Sequence of chain 1.J:
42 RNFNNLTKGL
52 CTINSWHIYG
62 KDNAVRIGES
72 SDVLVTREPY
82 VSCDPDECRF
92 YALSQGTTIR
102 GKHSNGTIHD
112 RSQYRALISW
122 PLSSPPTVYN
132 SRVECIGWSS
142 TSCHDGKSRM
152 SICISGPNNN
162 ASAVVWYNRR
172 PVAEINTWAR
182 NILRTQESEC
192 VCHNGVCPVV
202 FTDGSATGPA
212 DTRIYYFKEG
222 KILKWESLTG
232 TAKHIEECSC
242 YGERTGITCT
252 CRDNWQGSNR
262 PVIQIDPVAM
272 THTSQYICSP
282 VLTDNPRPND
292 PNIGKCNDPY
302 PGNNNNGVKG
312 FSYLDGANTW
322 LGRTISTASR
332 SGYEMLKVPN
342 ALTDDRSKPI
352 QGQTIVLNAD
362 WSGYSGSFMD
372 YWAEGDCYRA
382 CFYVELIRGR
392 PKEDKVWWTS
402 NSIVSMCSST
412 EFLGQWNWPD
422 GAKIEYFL

Binding-site contacts:
Ligand atom C1 contacts residue ASN161 of chain 1.J at 1.4 Å.
Ligand atom N2 contacts residue GLY353 of chain 1.G at 4.1 Å.
Ligand atom O6 contacts residue LYS349 of chain 1.G at 3.4 Å (salt-bridge).
Ligand atom O4 contacts residue GLU335 of chain 1.G at 2.9 Å (salt-bridge).
Ligand atom O2 contacts residue ILE351 of chain 1.G at 2.8 Å (h-bond).
Ligand atom O5 contacts residue GLN416 of chain 1.G at 3.9 Å.
Ligand atom O4 contacts residue GLY353 of chain 1.G at 3.9 Å.
Ligand atom O2 contacts residue GLY353 of chain 1.G at 3.8 Å.
Ligand atom C6 contacts residue ASP291 of chain 1.G at 3.9 Å.
Ligand atom C4 contacts residue ASN161 of chain 1.J at 4.1 Å.
Ligand atom C4 contacts residue GLU335 of chain 1.G at 3.7 Å.
Ligand atom N2 contacts residue ASN161 of chain 1.J at 2.8 Å (h-bond).
Ligand atom O6 contacts residue GLN416 of chain 1.G at 3.8 Å.
Ligand atom O5 contacts residue GLY415 of chain 1.G at 3.5 Å.
Ligand atom C2 contacts residue ILE351 of chain 1.G at 3.5 Å (hydrophobic).
Ligand atom O3 contacts residue GLN352 of chain 1.G at 3.5 Å.
Ligand atom O3 contacts residue ARG324 of chain 1.G at 2.8 Å (salt-bridge).
Ligand atom O3 contacts residue GLY353 of chain 1.G at 3.1 Å (h-bond).
Ligand atom C3 contacts residue GLY353 of chain 1.G at 3.4 Å.
Ligand atom C3 contacts residue ARG324 of chain 1.G at 3.5 Å.
Ligand atom C3 contacts residue ASN161 of chain 1.J at 3.6 Å.
Ligand atom O3 contacts residue ASP291 of chain 1.G at 3.2 Å (salt-bridge).
Ligand atom C2 contacts residue ASN161 of chain 1.J at 2.3 Å.
Ligand atom O5 contacts residue ILE351 of chain 1.G at 3.7 Å.
Ligand atom C5 contacts residue ASP291 of chain 1.G at 4.0 Å.
Ligand atom O5 contacts residue ASN161 of chain 1.J at 2.4 Å (h-bond).
Ligand atom C8 contacts residue PHE413 of chain 1.G at 3.9 Å (hydrophobic).
Ligand atom C8 contacts residue GLN352 of chain 1.G at 3.8 Å.
Ligand atom O4 contacts residue LYS349 of chain 1.G at 4.0 Å.
Ligand atom O3 contacts residue PRO350 of chain 1.G at 3.1 Å.
Ligand atom O3 contacts residue GLU335 of chain 1.G at 2.8 Å (salt-bridge).
Ligand atom O4 contacts residue ASP291 of chain 1.G at 4.0 Å.
Ligand atom C6 contacts residue LEU414 of chain 1.G at 3.6 Å (hydrophobic).
Ligand atom C1 contacts residue ILE351 of chain 1.G at 3.3 Å (hydrophobic).
Ligand atom C7 contacts residue ASN161 of chain 1.J at 3.2 Å.
Ligand atom N2 contacts residue GLN352 of chain 1.G at 4.1 Å.
Ligand atom O5 contacts residue LEU414 of chain 1.G at 4.1 Å.
Ligand atom O7 contacts residue ASN161 of chain 1.J at 3.3 Å (h-bond).
Ligand atom C5 contacts residue ASN161 of chain 1.J at 3.6 Å.
Ligand atom C3 contacts residue GLU335 of chain 1.G at 3.5 Å.

Sequence of chain 1.G:
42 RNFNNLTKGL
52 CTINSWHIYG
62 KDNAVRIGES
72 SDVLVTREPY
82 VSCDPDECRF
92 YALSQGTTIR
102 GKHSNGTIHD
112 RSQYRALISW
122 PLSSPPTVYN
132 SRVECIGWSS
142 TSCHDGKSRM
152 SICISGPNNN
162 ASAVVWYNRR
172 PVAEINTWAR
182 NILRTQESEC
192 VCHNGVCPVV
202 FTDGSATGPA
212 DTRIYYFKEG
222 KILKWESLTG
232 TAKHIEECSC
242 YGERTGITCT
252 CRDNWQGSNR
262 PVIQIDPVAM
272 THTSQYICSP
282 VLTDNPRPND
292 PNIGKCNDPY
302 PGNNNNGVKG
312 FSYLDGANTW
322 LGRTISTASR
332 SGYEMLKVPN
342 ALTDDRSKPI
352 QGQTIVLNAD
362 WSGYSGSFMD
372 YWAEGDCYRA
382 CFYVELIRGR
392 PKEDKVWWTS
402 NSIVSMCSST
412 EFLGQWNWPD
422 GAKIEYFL

This small molecule binds to this protein.
Small molecule (SMILES): CC(=O)N[C@H]1[C@H](O[C@H]2[C@H](O)[C@@H](NC(C)=O)CO[C@@H]2CO)O[C@H](CO)[C@@H](O[C@@H]2O[C@H](CO[C@H]3O[C@H](CO[C@H]4O[C@H](CO)[C@@H](O)[C@H](O)[C@@H]4O)[C@@H](O)[C@H](O[C@H]4O[C@H](CO)[C@@H](O)[C@H](O)[C@@H]4O)[C@@H]3O)[C@@H](O)[C@H](O[C@H]3O[C@H](CO)[C@@H](O)[C@H](O)[C@@H]3O[C@H]3O[C@H](CO)[C@@H](O)[C@H](O)[C@@H]3O[C@H]3O[C@H](CO)[C@@H](O)[C@H](O)[C@@H]3O)[C@@H]2O)[C@@H]1O